Sequence of chain 14.A:
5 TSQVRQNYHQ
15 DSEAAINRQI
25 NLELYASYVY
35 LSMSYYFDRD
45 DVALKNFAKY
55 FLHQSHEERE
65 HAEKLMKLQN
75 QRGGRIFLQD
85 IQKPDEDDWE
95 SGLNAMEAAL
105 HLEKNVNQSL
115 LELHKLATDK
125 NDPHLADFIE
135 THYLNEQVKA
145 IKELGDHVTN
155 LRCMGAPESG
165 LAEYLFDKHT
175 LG

Binding-site contacts:
Ligand atom C21 contacts residue CYS157 of chain 10.A at 2.8 Å (hydrophobic).
Ligand atom O19 contacts residue GLY164 of chain 14.A at 4.4 Å.
Ligand atom C20 contacts residue CYS157 of chain 10.A at 1.8 Å (hydrophobic).
Ligand atom N17 contacts residue CYS157 of chain 10.A at 3.9 Å.
Ligand atom C22 contacts residue CYS157 of chain 10.A at 4.0 Å (hydrophobic).
Ligand atom C18 contacts residue CYS157 of chain 10.A at 2.8 Å (hydrophobic).
Ligand atom C21 contacts residue ASP45 of chain 14.A at 4.2 Å.
Ligand atom O19 contacts residue CYS157 of chain 10.A at 3.1 Å.

Sequence of chain 10.A:
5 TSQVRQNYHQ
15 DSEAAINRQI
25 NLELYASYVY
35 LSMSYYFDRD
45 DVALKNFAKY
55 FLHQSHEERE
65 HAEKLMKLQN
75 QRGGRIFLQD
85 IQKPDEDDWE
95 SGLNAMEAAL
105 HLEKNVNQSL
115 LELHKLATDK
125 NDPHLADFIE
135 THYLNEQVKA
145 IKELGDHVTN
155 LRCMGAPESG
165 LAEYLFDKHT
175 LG

A small-molecule ligand and the protein it binds are described below.
Small molecule (SMILES): CCCCSC(=S)SC(C)(C)C(=O)NCCN1C(=O)CCC1=O